A small-molecule ligand and the protein it binds are described below.
Small molecule (SMILES): CO[C@@H](C(=O)N1Cc2[nH]nc(NC(=O)c3ccc(N4CCN(C)CC4)cc3)c2C1)c1ccccc1

Sequence of chain 1.B:
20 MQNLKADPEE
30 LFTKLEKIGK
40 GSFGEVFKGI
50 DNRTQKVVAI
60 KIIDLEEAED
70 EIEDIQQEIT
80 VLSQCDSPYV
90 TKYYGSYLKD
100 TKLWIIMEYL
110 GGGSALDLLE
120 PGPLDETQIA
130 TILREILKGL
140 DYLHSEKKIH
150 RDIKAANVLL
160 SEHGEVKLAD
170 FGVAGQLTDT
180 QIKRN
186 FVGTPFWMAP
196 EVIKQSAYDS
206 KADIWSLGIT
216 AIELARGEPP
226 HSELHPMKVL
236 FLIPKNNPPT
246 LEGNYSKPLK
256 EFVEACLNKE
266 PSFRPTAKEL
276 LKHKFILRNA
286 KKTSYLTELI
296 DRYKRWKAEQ

Binding-site contacts:
Ligand atom O26 contacts residue LYS60 of chain 1.B at 3.0 Å (salt-bridge).
Ligand atom O26 contacts residue MET106 of chain 1.B at 3.4 Å.
Ligand atom N4 contacts residue LEU109 of chain 1.B at 2.8 Å (h-bond).
Ligand atom N2 contacts residue ALA58 of chain 1.B at 3.5 Å.
Ligand atom C16 contacts residue MET106 of chain 1.B at 3.6 Å (hydrophobic).
Ligand atom C9 contacts residue ILE37 of chain 1.B at 3.9 Å (hydrophobic).
Ligand atom C6 contacts residue ILE37 of chain 1.B at 3.8 Å (hydrophobic).
Ligand atom C19 contacts residue TYR298 of chain 1.B at 3.6 Å (hydrophobic).
Ligand atom C10 contacts residue GLY110 of chain 1.B at 3.8 Å.
Ligand atom C3 contacts residue LEU109 of chain 1.B at 3.5 Å (hydrophobic).
Ligand atom C23 contacts residue LYS299 of chain 1.B at 3.8 Å.
Ligand atom C15 contacts residue LEU158 of chain 1.B at 3.7 Å (hydrophobic).
Ligand atom C33 contacts residue ALA168 of chain 1.B at 3.7 Å (hydrophobic).
Ligand atom N2 contacts residue GLU107 of chain 1.B at 2.6 Å (salt-bridge).
Ligand atom C11 contacts residue GLY112 of chain 1.B at 3.8 Å.
Ligand atom C36 contacts residue LYS60 of chain 1.B at 3.9 Å.
Ligand atom C19 contacts residue GLY111 of chain 1.B at 3.7 Å.
Ligand atom C6 contacts residue LEU109 of chain 1.B at 3.6 Å (hydrophobic).
Ligand atom N2 contacts residue TYR108 of chain 1.B at 3.8 Å.
Ligand atom C13 contacts residue ALA58 of chain 1.B at 3.8 Å (hydrophobic).
Ligand atom C23 contacts residue ILE295 of chain 1.B at 3.7 Å (hydrophobic).
Ligand atom C10 contacts residue TYR108 of chain 1.B at 3.8 Å (hydrophobic).
Ligand atom N5 contacts residue LEU109 of chain 1.B at 2.9 Å (h-bond).
Ligand atom C33 contacts residue ASN156 of chain 1.B at 3.7 Å.
Ligand atom N20 contacts residue GLY110 of chain 1.B at 3.8 Å.
Ligand atom C35 contacts residue ALA155 of chain 1.B at 3.4 Å (hydrophobic).
Ligand atom C9 contacts residue LEU109 of chain 1.B at 3.4 Å (hydrophobic).
Ligand atom N2 contacts residue LEU109 of chain 1.B at 3.6 Å (h-bond).
Ligand atom C14 contacts residue LEU158 of chain 1.B at 3.8 Å (hydrophobic).
Ligand atom C35 contacts residue ASN156 of chain 1.B at 3.8 Å.
Ligand atom O34 contacts residue LYS60 of chain 1.B at 3.3 Å (salt-bridge).
Ligand atom N4 contacts residue ALA58 of chain 1.B at 3.9 Å.
Ligand atom N4 contacts residue GLU107 of chain 1.B at 3.5 Å (salt-bridge).
Ligand atom C22 contacts residue GLY110 of chain 1.B at 3.8 Å.
Ligand atom N4 contacts residue TYR108 of chain 1.B at 3.6 Å.
Ligand atom C21 contacts residue GLY110 of chain 1.B at 3.1 Å.
Ligand atom C36 contacts residue PHE42 of chain 1.B at 3.4 Å (hydrophobic).
Ligand atom C9 contacts residue TYR108 of chain 1.B at 3.8 Å (hydrophobic).
Ligand atom C13 contacts residue GLU107 of chain 1.B at 3.5 Å.
Ligand atom C7 contacts residue LEU109 of chain 1.B at 3.6 Å (hydrophobic).